Sequence of chain 1.B:
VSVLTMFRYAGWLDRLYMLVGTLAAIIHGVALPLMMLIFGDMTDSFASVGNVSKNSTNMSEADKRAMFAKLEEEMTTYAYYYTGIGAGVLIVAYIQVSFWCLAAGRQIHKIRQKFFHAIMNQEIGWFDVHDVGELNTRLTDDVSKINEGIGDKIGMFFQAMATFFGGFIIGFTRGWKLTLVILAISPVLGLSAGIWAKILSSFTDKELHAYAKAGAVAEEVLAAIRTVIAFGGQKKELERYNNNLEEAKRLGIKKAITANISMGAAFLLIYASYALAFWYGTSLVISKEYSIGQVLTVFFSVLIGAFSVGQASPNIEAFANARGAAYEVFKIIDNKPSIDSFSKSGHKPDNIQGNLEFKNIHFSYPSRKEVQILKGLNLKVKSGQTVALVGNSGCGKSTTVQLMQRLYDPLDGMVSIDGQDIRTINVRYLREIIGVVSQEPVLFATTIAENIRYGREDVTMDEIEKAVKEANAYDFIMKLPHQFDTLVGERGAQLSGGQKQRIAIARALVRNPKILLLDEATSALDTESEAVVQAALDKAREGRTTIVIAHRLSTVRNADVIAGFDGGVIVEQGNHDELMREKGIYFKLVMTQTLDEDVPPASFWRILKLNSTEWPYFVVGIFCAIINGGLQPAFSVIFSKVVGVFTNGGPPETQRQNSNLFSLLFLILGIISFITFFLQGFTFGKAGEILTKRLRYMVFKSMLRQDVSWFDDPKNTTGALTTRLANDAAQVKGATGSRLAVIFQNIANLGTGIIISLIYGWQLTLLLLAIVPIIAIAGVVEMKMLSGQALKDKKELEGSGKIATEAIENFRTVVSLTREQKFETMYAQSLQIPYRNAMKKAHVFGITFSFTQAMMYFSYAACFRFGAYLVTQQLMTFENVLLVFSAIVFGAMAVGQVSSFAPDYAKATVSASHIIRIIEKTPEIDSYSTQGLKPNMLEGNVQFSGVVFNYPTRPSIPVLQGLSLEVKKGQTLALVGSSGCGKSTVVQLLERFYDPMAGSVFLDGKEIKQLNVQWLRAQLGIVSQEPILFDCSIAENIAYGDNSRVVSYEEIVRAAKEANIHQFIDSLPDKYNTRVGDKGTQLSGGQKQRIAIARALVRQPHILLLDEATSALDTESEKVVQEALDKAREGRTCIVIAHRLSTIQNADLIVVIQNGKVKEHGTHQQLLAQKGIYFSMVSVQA

The protein below binds the small molecule below.
Small molecule (SMILES): CC(C)[C@H]1NC(=O)c2c[se]c(n2)[C@@H](C(C)C)NC(=O)c2c[se]c(n2)[C@@H](C(C)C)NC(=O)c2c[se]c1n2

Binding-site contacts:
Ligand atom O25 contacts residue PHE728 of chain 1.B at 3.6 Å.
Ligand atom C29 contacts residue PHE728 of chain 1.B at 3.6 Å (hydrophobic).
Ligand atom SE2 contacts residue ILE336 of chain 1.B at 3.9 Å.
Ligand atom C01 contacts residue VAL978 of chain 1.B at 3.6 Å (hydrophobic).
Ligand atom C14 contacts residue PHE339 of chain 1.B at 3.9 Å (hydrophobic).
Ligand atom C02 contacts residue VAL978 of chain 1.B at 3.8 Å (hydrophobic).
Ligand atom C30 contacts residue LEU971 of chain 1.B at 3.6 Å (hydrophobic).
Ligand atom N03 contacts residue VAL978 of chain 1.B at 3.6 Å.
Ligand atom C19 contacts residue VAL978 of chain 1.B at 3.7 Å (hydrophobic).
Ligand atom SE3 contacts residue GLN721 of chain 1.B at 3.4 Å.
Ligand atom C29 contacts residue LEU971 of chain 1.B at 4.0 Å (hydrophobic).
Ligand atom C29 contacts residue SER975 of chain 1.B at 3.2 Å.
Ligand atom C30 contacts residue VAL978 of chain 1.B at 3.7 Å (hydrophobic).
Ligand atom C36 contacts residue ALA981 of chain 1.B at 3.9 Å (hydrophobic).
Ligand atom C35 contacts residue VAL978 of chain 1.B at 3.1 Å (hydrophobic).
Ligand atom C08 contacts residue PHE332 of chain 1.B at 3.3 Å (hydrophobic).
Ligand atom C32 contacts residue TYR949 of chain 1.B at 2.8 Å (hydrophobic).
Ligand atom N03 contacts residue PHE332 of chain 1.B at 3.9 Å.
Ligand atom O26 contacts residue MET68 of chain 1.B at 3.5 Å.
Ligand atom C30 contacts residue PHE974 of chain 1.B at 3.1 Å (hydrophobic).
Ligand atom O27 contacts residue PHE339 of chain 1.B at 3.0 Å.
Ligand atom C14 contacts residue LEU335 of chain 1.B at 3.9 Å (hydrophobic).
Ligand atom SE1 contacts residue PHE71 of chain 1.B at 3.6 Å.
Ligand atom C31 contacts residue TYR949 of chain 1.B at 3.9 Å (hydrophobic).
Ligand atom C34 contacts residue VAL978 of chain 1.B at 3.9 Å (hydrophobic).
Ligand atom C32 contacts residue PHE974 of chain 1.B at 3.6 Å (hydrophobic).
Ligand atom C08 contacts residue PHE974 of chain 1.B at 3.7 Å (hydrophobic).
Ligand atom C05 contacts residue PHE332 of chain 1.B at 3.6 Å (hydrophobic).
Ligand atom C30 contacts residue SER975 of chain 1.B at 3.3 Å.
Ligand atom N10 contacts residue PHE332 of chain 1.B at 3.8 Å.
Ligand atom O27 contacts residue TYR303 of chain 1.B at 3.9 Å.
Ligand atom C07 contacts residue PHE71 of chain 1.B at 3.8 Å (hydrophobic).
Ligand atom N24 contacts residue PHE974 of chain 1.B at 4.0 Å.
Ligand atom C35 contacts residue ALA981 of chain 1.B at 3.3 Å (hydrophobic).
Ligand atom C21 contacts residue PHE724 of chain 1.B at 3.6 Å (hydrophobic).
Ligand atom O26 contacts residue PHE974 of chain 1.B at 3.7 Å.
Ligand atom N22 contacts residue VAL978 of chain 1.B at 3.2 Å.
Ligand atom N24 contacts residue PHE332 of chain 1.B at 3.0 Å.
Ligand atom C09 contacts residue PHE974 of chain 1.B at 3.8 Å (hydrophobic).
Ligand atom C09 contacts residue PHE332 of chain 1.B at 3.7 Å (hydrophobic).